Sequence of chain 1.H:
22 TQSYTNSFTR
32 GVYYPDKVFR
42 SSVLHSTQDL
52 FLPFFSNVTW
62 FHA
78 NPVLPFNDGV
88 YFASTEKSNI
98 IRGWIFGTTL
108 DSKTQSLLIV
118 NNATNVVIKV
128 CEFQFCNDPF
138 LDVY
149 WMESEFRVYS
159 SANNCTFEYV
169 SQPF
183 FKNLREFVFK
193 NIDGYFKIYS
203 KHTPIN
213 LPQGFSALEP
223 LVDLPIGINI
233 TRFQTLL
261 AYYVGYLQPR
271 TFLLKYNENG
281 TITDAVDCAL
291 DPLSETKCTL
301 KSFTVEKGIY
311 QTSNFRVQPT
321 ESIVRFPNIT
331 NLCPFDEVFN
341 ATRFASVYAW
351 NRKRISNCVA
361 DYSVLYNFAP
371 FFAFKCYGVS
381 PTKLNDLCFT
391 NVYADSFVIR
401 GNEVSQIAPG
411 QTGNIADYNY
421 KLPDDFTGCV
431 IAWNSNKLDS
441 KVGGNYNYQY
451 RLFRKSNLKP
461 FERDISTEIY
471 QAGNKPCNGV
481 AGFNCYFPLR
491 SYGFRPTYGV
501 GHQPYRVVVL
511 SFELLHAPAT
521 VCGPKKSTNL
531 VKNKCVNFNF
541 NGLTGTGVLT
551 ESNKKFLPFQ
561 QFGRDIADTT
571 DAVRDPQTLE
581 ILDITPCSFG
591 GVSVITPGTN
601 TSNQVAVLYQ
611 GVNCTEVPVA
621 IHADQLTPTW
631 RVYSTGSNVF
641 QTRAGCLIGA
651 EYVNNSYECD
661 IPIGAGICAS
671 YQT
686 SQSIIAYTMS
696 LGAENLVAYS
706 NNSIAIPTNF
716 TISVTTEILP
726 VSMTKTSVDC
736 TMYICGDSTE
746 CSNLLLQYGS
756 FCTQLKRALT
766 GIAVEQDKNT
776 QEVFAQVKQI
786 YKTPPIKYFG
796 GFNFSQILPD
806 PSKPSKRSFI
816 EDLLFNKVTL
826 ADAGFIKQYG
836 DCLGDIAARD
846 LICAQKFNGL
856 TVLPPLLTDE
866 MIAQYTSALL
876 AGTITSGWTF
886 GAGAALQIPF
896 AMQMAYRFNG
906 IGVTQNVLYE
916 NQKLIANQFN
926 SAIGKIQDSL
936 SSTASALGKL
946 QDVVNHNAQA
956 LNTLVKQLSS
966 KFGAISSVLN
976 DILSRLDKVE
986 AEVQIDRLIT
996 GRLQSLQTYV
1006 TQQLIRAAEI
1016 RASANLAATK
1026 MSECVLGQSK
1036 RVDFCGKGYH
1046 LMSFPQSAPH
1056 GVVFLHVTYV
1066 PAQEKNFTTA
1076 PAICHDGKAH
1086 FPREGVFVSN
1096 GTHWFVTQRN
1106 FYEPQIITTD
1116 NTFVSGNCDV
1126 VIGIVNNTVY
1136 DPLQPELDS

Sequence of chain 1.I:
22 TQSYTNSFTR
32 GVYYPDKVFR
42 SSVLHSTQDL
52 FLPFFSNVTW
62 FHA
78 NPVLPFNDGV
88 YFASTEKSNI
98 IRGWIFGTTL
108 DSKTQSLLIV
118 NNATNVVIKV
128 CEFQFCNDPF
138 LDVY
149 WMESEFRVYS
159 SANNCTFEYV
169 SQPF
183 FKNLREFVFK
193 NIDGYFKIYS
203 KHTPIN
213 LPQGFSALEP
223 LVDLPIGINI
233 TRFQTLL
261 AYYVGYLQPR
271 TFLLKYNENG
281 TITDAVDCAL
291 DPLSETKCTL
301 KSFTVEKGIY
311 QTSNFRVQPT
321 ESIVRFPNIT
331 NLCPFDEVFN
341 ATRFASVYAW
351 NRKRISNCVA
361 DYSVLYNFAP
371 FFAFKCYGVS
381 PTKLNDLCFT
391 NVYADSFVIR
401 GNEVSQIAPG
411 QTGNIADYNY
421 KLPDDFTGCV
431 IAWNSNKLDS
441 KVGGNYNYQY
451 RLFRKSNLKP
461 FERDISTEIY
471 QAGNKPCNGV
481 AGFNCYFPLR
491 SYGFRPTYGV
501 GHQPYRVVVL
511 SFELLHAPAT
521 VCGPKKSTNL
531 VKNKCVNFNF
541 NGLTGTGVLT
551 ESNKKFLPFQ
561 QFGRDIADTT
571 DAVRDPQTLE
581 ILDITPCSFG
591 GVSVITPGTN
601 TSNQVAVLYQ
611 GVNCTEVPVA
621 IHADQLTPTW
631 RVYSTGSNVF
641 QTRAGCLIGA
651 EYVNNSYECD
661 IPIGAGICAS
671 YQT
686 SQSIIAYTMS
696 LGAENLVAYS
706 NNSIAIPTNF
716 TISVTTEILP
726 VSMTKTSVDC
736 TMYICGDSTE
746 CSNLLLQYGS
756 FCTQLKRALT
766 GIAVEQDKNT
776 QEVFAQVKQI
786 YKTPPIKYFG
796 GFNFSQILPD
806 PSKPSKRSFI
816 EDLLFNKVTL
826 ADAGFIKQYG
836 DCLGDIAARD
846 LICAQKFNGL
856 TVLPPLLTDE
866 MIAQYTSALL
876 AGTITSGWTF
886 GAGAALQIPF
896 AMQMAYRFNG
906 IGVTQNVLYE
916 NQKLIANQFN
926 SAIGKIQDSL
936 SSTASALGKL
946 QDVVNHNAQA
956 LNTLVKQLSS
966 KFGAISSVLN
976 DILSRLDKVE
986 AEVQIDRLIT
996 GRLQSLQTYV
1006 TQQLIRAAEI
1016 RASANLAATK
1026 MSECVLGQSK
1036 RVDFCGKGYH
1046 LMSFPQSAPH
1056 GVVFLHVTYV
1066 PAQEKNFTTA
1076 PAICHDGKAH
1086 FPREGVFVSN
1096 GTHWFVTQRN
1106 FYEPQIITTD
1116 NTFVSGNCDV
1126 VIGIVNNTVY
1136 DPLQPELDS

Binding-site contacts:
Ligand atom O5 contacts residue THR615 of chain 1.H at 3.9 Å.
Ligand atom C1 contacts residue ASN613 of chain 1.H at 1.4 Å.
Ligand atom C3 contacts residue GLN833 of chain 1.I at 4.3 Å.
Ligand atom N2 contacts residue GLN833 of chain 1.I at 3.1 Å (h-bond).
Ligand atom C8 contacts residue ASN613 of chain 1.H at 3.5 Å.
Ligand atom C3 contacts residue ASN613 of chain 1.H at 3.9 Å.
Ligand atom C1 contacts residue GLN833 of chain 1.I at 3.8 Å.
Ligand atom N2 contacts residue ASN613 of chain 1.H at 2.4 Å (h-bond).
Ligand atom O7 contacts residue GLN833 of chain 1.I at 2.9 Å (h-bond).
Ligand atom O7 contacts residue ASN613 of chain 1.H at 4.0 Å.
Ligand atom C7 contacts residue ASN613 of chain 1.H at 3.1 Å.
Ligand atom C8 contacts residue ILE831 of chain 1.I at 3.6 Å (hydrophobic).
Ligand atom C4 contacts residue ASN613 of chain 1.H at 4.2 Å.
Ligand atom N2 contacts residue GLN641 of chain 1.H at 4.2 Å.
Ligand atom C7 contacts residue GLN833 of chain 1.I at 3.0 Å.
Ligand atom C8 contacts residue GLN833 of chain 1.I at 4.0 Å.
Ligand atom C5 contacts residue ASN613 of chain 1.H at 3.6 Å.
Ligand atom O3 contacts residue GLN833 of chain 1.I at 4.4 Å.
Ligand atom C1 contacts residue THR615 of chain 1.H at 4.0 Å.
Ligand atom C2 contacts residue ASN613 of chain 1.H at 2.5 Å.
Ligand atom C8 contacts residue GLN641 of chain 1.H at 3.8 Å.
Ligand atom C2 contacts residue GLN833 of chain 1.I at 3.1 Å.
Ligand atom O5 contacts residue ASN613 of chain 1.H at 2.3 Å (h-bond).

A small-molecule ligand and the protein it binds are described below.
Small molecule (SMILES): CC(=O)N[C@@H]1[C@@H](O)[C@H](O)[C@@H](CO)O[C@H]1O